Binding-site contacts:
Ligand atom C36 contacts residue ARG192 of chain 1.A at 3.3 Å.
Ligand atom C21 contacts residue PHE37 of chain 1.A at 3.9 Å (hydrophobic).
Ligand atom C26 contacts residue HEM1 of chain 1.B at 3.6 Å.
Ligand atom C18 contacts residue ALA350 of chain 1.A at 3.5 Å (hydrophobic).
Ligand atom C18 contacts residue ARG352 of chain 1.A at 3.8 Å.
Ligand atom N16 contacts residue GLU354 of chain 1.A at 3.9 Å.
Ligand atom C21 contacts residue PHE195 of chain 1.A at 4.0 Å (hydrophobic).
Ligand atom C35 contacts residue HEM1 of chain 1.B at 3.2 Å.
Ligand atom C01 contacts residue PHE195 of chain 1.A at 3.6 Å (hydrophobic).
Ligand atom C03 contacts residue ALA350 of chain 1.A at 3.5 Å (hydrophobic).
Ligand atom C20 contacts residue PHE37 of chain 1.A at 3.6 Å (hydrophobic).
Ligand atom O02 contacts residue ARG192 of chain 1.A at 4.0 Å.
Ligand atom O05 contacts residue ARG192 of chain 1.A at 3.2 Å (salt-bridge).
Ligand atom N23 contacts residue PHE195 of chain 1.A at 4.0 Å.
Ligand atom C28 contacts residue ALA285 of chain 1.A at 3.6 Å (hydrophobic).
Ligand atom C29 contacts residue PHE284 of chain 1.A at 3.7 Å (hydrophobic).
Ligand atom C30 contacts residue ALA285 of chain 1.A at 4.0 Å (hydrophobic).
Ligand atom C36 contacts residue THR289 of chain 1.A at 3.7 Å.
Ligand atom C30 contacts residue HEM1 of chain 1.B at 3.4 Å.
Ligand atom C30 contacts residue SER99 of chain 1.A at 3.4 Å.
Ligand atom C28 contacts residue PHE284 of chain 1.A at 3.7 Å (hydrophobic).
Ligand atom C15 contacts residue GLU354 of chain 1.A at 3.8 Å.
Ligand atom C25 contacts residue HEM1 of chain 1.B at 3.6 Å.
Ligand atom C19 contacts residue ALA350 of chain 1.A at 3.3 Å (hydrophobic).
Ligand atom C29 contacts residue ALA285 of chain 1.A at 3.1 Å (hydrophobic).
Ligand atom F31 contacts residue HEM1 of chain 1.B at 3.1 Å.
Ligand atom C01 contacts residue ARG192 of chain 1.A at 4.0 Å.
Ligand atom O02 contacts residue ALA350 of chain 1.A at 3.9 Å.
Ligand atom F31 contacts residue ILE281 of chain 1.A at 3.5 Å.
Ligand atom C32 contacts residue SER99 of chain 1.A at 3.5 Å.
Ligand atom C03 contacts residue MET351 of chain 1.A at 4.1 Å (hydrophobic).
Ligand atom C32 contacts residue HEM1 of chain 1.B at 3.3 Å.
Ligand atom C03 contacts residue ILE349 of chain 1.A at 3.8 Å (hydrophobic).
Ligand atom C04 contacts residue ARG192 of chain 1.A at 3.9 Å.
Ligand atom C22 contacts residue PHE195 of chain 1.A at 4.0 Å (hydrophobic).
Ligand atom C03 contacts residue ARG192 of chain 1.A at 3.4 Å.
Ligand atom F31 contacts residue SER99 of chain 1.A at 2.9 Å.
Ligand atom C14 contacts residue GLU354 of chain 1.A at 4.0 Å.
Ligand atom C01 contacts residue PHE193 of chain 1.A at 3.4 Å (hydrophobic).
Ligand atom O02 contacts residue MET351 of chain 1.A at 3.7 Å.

This small molecule binds to this protein.
Small molecule (SMILES): COCC(=O)O[C@]1(CCN(C)CCCc2nc3ccccc3[nH]2)CCc2cc(F)ccc2[C@@H]1C(C)C

Sequence of chain 1.A:
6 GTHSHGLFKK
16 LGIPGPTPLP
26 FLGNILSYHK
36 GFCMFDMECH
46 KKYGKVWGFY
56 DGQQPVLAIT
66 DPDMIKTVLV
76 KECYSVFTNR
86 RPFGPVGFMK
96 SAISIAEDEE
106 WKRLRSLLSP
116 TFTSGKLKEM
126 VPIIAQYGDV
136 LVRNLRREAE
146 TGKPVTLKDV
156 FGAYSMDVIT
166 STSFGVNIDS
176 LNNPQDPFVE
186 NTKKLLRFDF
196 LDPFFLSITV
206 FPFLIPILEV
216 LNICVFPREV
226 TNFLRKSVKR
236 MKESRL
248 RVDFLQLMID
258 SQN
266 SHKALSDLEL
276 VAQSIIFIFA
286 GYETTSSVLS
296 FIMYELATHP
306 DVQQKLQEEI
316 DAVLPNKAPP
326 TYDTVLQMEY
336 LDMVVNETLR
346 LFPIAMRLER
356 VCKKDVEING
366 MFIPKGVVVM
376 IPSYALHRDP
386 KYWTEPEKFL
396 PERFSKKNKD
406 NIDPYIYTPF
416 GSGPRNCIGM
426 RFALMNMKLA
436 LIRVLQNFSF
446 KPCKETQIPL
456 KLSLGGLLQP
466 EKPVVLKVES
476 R